Binding-site contacts:
Ligand atom C2 contacts residue ASN1098 of chain 1.E at 2.5 Å.
Ligand atom C7 contacts residue THR1100 of chain 1.E at 4.3 Å.
Ligand atom N2 contacts residue ASN1098 of chain 1.E at 2.9 Å (h-bond).
Ligand atom C5 contacts residue HIS1101 of chain 1.E at 4.3 Å.
Ligand atom C7 contacts residue ASN1098 of chain 1.E at 3.5 Å.
Ligand atom O7 contacts residue ASN1098 of chain 1.E at 3.6 Å (h-bond).
Ligand atom C6 contacts residue PHE1103 of chain 1.E at 4.3 Å (hydrophobic).
Ligand atom C8 contacts residue ASN1098 of chain 1.E at 3.4 Å.
Ligand atom C5 contacts residue PHE1103 of chain 1.E at 4.5 Å (hydrophobic).
Ligand atom O5 contacts residue PHE1103 of chain 1.E at 4.2 Å.
Ligand atom C2 contacts residue THR1100 of chain 1.E at 4.3 Å.
Ligand atom O5 contacts residue ASN1098 of chain 1.E at 2.3 Å (h-bond).
Ligand atom C1 contacts residue ASN1098 of chain 1.E at 1.4 Å.
Ligand atom C8 contacts residue THR1100 of chain 1.E at 4.0 Å.
Ligand atom O4 contacts residue HIS1101 of chain 1.E at 4.4 Å.
Ligand atom C5 contacts residue ASN1098 of chain 1.E at 3.6 Å.
Ligand atom C4 contacts residue ASN1098 of chain 1.E at 4.2 Å.
Ligand atom C1 contacts residue THR1100 of chain 1.E at 4.5 Å.
Ligand atom C3 contacts residue ASN1098 of chain 1.E at 3.8 Å.
Ligand atom O6 contacts residue PHE1103 of chain 1.E at 3.8 Å.
Ligand atom C8 contacts residue HIS1101 of chain 1.E at 4.1 Å.
Ligand atom N2 contacts residue THR1100 of chain 1.E at 3.5 Å (h-bond).
Ligand atom C3 contacts residue THR1100 of chain 1.E at 4.4 Å.
Ligand atom C3 contacts residue HIS1101 of chain 1.E at 4.3 Å.
Ligand atom C1 contacts residue HIS1101 of chain 1.E at 4.3 Å.

A protein and the small-molecule ligand that binds it are described below.
Small molecule (SMILES): CC(=O)N[C@H]1[C@H](O[C@H]2[C@H](O)[C@@H](NC(C)=O)CO[C@@H]2CO)O[C@H](CO)[C@@H](O)[C@@H]1O

Sequence of chain 1.E:
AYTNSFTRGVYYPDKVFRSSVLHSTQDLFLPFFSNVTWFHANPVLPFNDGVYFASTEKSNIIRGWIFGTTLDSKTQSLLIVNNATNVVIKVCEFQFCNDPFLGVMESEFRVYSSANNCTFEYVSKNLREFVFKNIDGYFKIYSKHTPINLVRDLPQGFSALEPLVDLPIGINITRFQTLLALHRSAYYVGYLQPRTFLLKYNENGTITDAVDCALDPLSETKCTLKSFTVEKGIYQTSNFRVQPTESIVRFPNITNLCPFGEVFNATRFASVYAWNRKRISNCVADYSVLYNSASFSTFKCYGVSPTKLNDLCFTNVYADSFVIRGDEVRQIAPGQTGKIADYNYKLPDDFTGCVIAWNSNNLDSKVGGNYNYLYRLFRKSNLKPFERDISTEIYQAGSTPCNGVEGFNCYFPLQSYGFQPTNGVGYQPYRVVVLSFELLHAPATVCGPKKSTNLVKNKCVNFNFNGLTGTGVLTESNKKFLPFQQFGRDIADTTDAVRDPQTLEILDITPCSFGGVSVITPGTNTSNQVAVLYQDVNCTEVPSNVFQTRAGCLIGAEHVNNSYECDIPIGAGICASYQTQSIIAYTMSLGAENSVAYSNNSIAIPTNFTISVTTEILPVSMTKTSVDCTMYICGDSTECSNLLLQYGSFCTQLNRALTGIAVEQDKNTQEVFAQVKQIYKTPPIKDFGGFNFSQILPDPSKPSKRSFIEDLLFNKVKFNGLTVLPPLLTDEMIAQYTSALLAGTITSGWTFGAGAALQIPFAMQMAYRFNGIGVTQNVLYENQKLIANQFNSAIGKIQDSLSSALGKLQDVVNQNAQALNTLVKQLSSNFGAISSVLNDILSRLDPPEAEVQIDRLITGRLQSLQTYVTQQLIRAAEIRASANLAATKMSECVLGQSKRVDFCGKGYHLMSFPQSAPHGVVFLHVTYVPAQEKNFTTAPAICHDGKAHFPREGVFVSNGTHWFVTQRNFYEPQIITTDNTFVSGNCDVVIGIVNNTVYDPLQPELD